Binding-site contacts:
Ligand atom C5 contacts residue ASN291 of chain 1.A at 3.7 Å.
Ligand atom C3 contacts residue TYR1189 of chain 1.A at 4.3 Å (hydrophobic).
Ligand atom O4 contacts residue NAG1 of chain 1.H at 3.1 Å (h-bond).
Ligand atom C8 contacts residue SER1187 of chain 1.A at 3.4 Å.
Ligand atom C8 contacts residue GLU1190 of chain 1.A at 3.4 Å.
Ligand atom C7 contacts residue SER1187 of chain 1.A at 3.2 Å.
Ligand atom O6 contacts residue NAG1 of chain 1.H at 4.2 Å.
Ligand atom O3 contacts residue GLY1186 of chain 1.A at 4.1 Å.
Ligand atom C1 contacts residue ASN291 of chain 1.A at 1.5 Å.
Ligand atom O5 contacts residue ASN291 of chain 1.A at 2.5 Å (h-bond).
Ligand atom C8 contacts residue ASN291 of chain 1.A at 4.3 Å.
Ligand atom C2 contacts residue ASN291 of chain 1.A at 2.5 Å.
Ligand atom C7 contacts residue THR290 of chain 1.A at 3.9 Å.
Ligand atom C3 contacts residue ASN291 of chain 1.A at 3.9 Å.
Ligand atom O7 contacts residue SER1187 of chain 1.A at 4.1 Å.
Ligand atom C3 contacts residue SER1187 of chain 1.A at 3.4 Å.
Ligand atom C4 contacts residue NAG1 of chain 1.H at 4.0 Å.
Ligand atom N2 contacts residue SER1187 of chain 1.A at 2.8 Å (h-bond).
Ligand atom C7 contacts residue ASN291 of chain 1.A at 3.2 Å.
Ligand atom O7 contacts residue THR290 of chain 1.A at 4.4 Å.
Ligand atom C8 contacts residue THR290 of chain 1.A at 3.7 Å.
Ligand atom N2 contacts residue TYR289 of chain 1.A at 4.1 Å.
Ligand atom C4 contacts residue ASN291 of chain 1.A at 4.3 Å.
Ligand atom C1 contacts residue TYR289 of chain 1.A at 4.4 Å (hydrophobic).
Ligand atom O7 contacts residue ASN291 of chain 1.A at 3.4 Å (h-bond).
Ligand atom O4 contacts residue TYR1189 of chain 1.A at 4.1 Å.
Ligand atom N2 contacts residue ASN291 of chain 1.A at 2.9 Å (h-bond).
Ligand atom N2 contacts residue THR290 of chain 1.A at 4.2 Å.
Ligand atom O3 contacts residue SER1187 of chain 1.A at 2.9 Å (h-bond).
Ligand atom C2 contacts residue SER1187 of chain 1.A at 3.6 Å.
Ligand atom O3 contacts residue NAG1 of chain 1.H at 4.1 Å.

The protein below binds the small molecule below.
Small molecule (SMILES): CC(=O)N[C@@H]1[C@@H](O)[C@H](O)[C@@H](CO)O[C@H]1O

Sequence of chain 1.A:
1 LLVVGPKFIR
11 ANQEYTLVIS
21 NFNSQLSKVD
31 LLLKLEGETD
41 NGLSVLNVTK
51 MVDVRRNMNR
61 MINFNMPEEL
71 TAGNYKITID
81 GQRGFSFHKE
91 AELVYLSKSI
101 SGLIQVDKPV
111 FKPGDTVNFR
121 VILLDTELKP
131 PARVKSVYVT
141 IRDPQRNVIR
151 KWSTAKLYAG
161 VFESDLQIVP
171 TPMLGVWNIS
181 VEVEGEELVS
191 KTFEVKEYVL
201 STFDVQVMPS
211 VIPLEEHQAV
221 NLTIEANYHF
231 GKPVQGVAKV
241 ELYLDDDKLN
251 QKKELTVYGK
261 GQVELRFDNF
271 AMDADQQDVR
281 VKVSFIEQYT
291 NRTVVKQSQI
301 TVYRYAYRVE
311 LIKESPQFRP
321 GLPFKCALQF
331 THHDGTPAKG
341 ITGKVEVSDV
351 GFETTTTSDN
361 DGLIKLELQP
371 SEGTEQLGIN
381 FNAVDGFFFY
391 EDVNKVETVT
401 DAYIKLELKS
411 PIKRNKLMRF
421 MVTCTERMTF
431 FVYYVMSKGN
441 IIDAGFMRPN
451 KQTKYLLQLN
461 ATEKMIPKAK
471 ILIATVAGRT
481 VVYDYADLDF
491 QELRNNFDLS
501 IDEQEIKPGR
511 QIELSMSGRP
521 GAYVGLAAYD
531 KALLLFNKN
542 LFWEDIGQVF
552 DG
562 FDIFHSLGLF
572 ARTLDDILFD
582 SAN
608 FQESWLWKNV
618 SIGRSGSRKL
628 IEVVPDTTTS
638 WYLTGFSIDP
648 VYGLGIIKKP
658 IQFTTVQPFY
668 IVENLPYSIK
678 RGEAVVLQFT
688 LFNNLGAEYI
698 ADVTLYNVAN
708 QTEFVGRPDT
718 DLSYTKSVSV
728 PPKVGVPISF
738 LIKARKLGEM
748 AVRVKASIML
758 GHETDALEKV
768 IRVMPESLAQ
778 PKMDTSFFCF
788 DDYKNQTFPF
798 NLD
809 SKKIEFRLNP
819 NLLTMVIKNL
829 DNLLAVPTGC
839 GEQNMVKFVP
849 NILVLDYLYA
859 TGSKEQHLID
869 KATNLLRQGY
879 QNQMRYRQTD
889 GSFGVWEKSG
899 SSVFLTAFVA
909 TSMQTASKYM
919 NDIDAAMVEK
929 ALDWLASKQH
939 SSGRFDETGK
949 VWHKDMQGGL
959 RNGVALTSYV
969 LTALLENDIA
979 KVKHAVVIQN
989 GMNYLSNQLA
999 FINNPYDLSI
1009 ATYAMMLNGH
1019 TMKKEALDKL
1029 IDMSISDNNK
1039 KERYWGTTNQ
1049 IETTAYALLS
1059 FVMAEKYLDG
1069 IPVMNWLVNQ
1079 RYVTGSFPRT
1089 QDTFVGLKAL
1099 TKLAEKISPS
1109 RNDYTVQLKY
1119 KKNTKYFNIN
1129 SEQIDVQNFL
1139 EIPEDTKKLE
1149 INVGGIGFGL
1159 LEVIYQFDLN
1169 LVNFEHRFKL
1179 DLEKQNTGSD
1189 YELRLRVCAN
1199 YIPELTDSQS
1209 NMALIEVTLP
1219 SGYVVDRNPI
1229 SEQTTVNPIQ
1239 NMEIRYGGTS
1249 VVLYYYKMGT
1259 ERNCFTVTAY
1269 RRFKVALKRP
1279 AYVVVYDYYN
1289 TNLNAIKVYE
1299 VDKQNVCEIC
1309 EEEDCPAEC